Binding-site contacts:
Ligand atom CAM contacts residue PHE84 of chain 1.I at 3.8 Å (hydrophobic).
Ligand atom CAC contacts residue ILE124 of chain 1.I at 3.7 Å (hydrophobic).
Ligand atom CAH contacts residue MET80 of chain 1.I at 3.9 Å (hydrophobic).
Ligand atom CAX contacts residue VAL83 of chain 1.I at 3.6 Å (hydrophobic).
Ligand atom CAI contacts residue PHE100 of chain 1.I at 3.7 Å (hydrophobic).
Ligand atom CAH contacts residue VAL83 of chain 1.I at 3.4 Å (hydrophobic).
Ligand atom NBC contacts residue VAL83 of chain 1.I at 3.8 Å.
Ligand atom CAE contacts residue MET61 of chain 1.I at 3.5 Å (hydrophobic).
Ligand atom CAK contacts residue LEU97 of chain 1.I at 3.6 Å (hydrophobic).
Ligand atom CAK contacts residue PHE100 of chain 1.I at 3.6 Å (hydrophobic).
Ligand atom CAG contacts residue PHE58 of chain 1.I at 3.9 Å (hydrophobic).
Ligand atom CAC contacts residue PHE100 of chain 1.I at 3.8 Å (hydrophobic).
Ligand atom CBA contacts residue THR96 of chain 1.I at 3.7 Å.
Ligand atom CAE contacts residue PHE100 of chain 1.I at 3.7 Å (hydrophobic).
Ligand atom CAO contacts residue VAL83 of chain 1.I at 3.4 Å (hydrophobic).
Ligand atom CAM contacts residue LEU97 of chain 1.I at 3.9 Å (hydrophobic).
Ligand atom CAD contacts residue GLY101 of chain 1.I at 3.7 Å.
Ligand atom CAD contacts residue LEU97 of chain 1.I at 3.5 Å (hydrophobic).
Ligand atom OAS contacts residue LEU97 of chain 1.I at 3.5 Å.
Ligand atom CAQ contacts residue THR96 of chain 1.I at 3.6 Å.
Ligand atom CAV contacts residue MET80 of chain 1.I at 3.7 Å (hydrophobic).
Ligand atom CAD contacts residue PHE100 of chain 1.I at 3.8 Å (hydrophobic).
Ligand atom CAT contacts residue ARG93 of chain 1.I at 3.5 Å.
Ligand atom OAA contacts residue ARG93 of chain 1.I at 3.0 Å (salt-bridge).
Ligand atom CAM contacts residue VAL83 of chain 1.I at 3.9 Å (hydrophobic).
Ligand atom OAB contacts residue ARG93 of chain 1.I at 2.7 Å (salt-bridge).
Ligand atom CAZ contacts residue PHE100 of chain 1.I at 3.5 Å (hydrophobic).
Ligand atom CAD contacts residue ILE124 of chain 1.I at 3.4 Å (hydrophobic).
Ligand atom CAJ contacts residue PHE100 of chain 1.I at 3.8 Å (hydrophobic).
Ligand atom CAY contacts residue PHE100 of chain 1.I at 3.5 Å (hydrophobic).
Ligand atom CAW contacts residue THR96 of chain 1.I at 3.5 Å.
Ligand atom CAG contacts residue MET61 of chain 1.I at 3.2 Å (hydrophobic).
Ligand atom CAT contacts residue VAL83 of chain 1.I at 3.8 Å (hydrophobic).
Ligand atom CAL contacts residue PHE100 of chain 1.I at 3.8 Å (hydrophobic).
Ligand atom CAJ contacts residue LEU65 of chain 1.I at 3.6 Å (hydrophobic).
Ligand atom CAQ contacts residue LEU97 of chain 1.I at 3.8 Å (hydrophobic).
Ligand atom OAB contacts residue PHE84 of chain 1.I at 3.8 Å.
Ligand atom CAE contacts residue PHE58 of chain 1.I at 3.6 Å (hydrophobic).
Ligand atom CAZ contacts residue MET80 of chain 1.I at 3.7 Å (hydrophobic).
Ligand atom OAB contacts residue VAL83 of chain 1.I at 3.3 Å (h-bond).

A small-molecule ligand and the protein it binds are described below.
Small molecule (SMILES): O=C(O)c1c(CCCOc2cccc3ccccc23)c2cccc3c2n1CCC3

Sequence of chain 1.I:
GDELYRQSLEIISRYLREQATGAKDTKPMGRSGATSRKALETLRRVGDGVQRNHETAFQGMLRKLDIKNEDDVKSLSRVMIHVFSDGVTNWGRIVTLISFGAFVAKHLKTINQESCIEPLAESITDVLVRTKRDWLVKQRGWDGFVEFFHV